Sequence of chain 1.A:
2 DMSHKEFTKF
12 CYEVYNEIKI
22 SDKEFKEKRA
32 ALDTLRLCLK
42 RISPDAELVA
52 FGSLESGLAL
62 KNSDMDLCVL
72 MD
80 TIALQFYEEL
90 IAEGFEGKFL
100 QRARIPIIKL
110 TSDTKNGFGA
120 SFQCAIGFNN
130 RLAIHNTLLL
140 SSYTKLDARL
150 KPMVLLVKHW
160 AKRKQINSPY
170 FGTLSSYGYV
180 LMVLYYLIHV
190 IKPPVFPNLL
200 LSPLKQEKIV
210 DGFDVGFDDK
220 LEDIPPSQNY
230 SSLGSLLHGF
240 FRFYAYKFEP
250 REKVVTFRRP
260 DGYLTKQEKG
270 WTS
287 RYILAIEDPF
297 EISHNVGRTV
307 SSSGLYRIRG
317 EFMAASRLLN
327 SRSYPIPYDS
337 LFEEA

A small-molecule ligand and the protein it binds are described below.
Small molecule (SMILES): Nc1ncnc2c1ncn2[C@@H]1O[C@H](CO)[C@@H](O[P](=O)(O)OC[C@H]2O[C@@H](n3ccc(=O)[nH]c3=O)[C@H](O)[C@@H]2O)[C@H]1O

Binding-site contacts:
Ligand atom C2' contacts residue TYR176 of chain 1.A at 4.0 Å (hydrophobic).
Ligand atom C2' contacts residue ASN135 of chain 1.A at 3.1 Å.
Ligand atom C1' contacts residue PHE52 of chain 1.A at 4.0 Å (hydrophobic).
Ligand atom O4 contacts residue VAL302 of chain 1.A at 3.8 Å.
Ligand atom C3' contacts residue TYR176 of chain 1.A at 3.8 Å (hydrophobic).
Ligand atom C6 contacts residue TYR176 of chain 1.A at 3.8 Å (hydrophobic).
Ligand atom C5' contacts residue ASP67 of chain 1.A at 4.0 Å.
Ligand atom O2' contacts residue ASN135 of chain 1.A at 2.5 Å (h-bond).
Ligand atom O2 contacts residue ALA132 of chain 1.A at 4.0 Å.
Ligand atom C2 contacts residue TYR176 of chain 1.A at 3.8 Å (hydrophobic).
Ligand atom OP2 contacts residue SER175 of chain 1.A at 3.3 Å (h-bond).
Ligand atom N1 contacts residue ALA132 of chain 1.A at 4.0 Å.
Ligand atom C5 contacts residue TYR176 of chain 1.A at 3.5 Å (hydrophobic).
Ligand atom C2 contacts residue ASN129 of chain 1.A at 3.1 Å.
Ligand atom N1 contacts residue ASN129 of chain 1.A at 2.9 Å (h-bond).
Ligand atom O4' contacts residue PHE52 of chain 1.A at 3.5 Å.
Ligand atom O5' contacts residue SER174 of chain 1.A at 3.7 Å.
Ligand atom C2 contacts residue PHE52 of chain 1.A at 3.7 Å (hydrophobic).
Ligand atom O5' contacts residue PRO168 of chain 1.A at 3.9 Å.
Ligand atom O2' contacts residue ASP67 of chain 1.A at 2.9 Å (salt-bridge).
Ligand atom C4' contacts residue GLY53 of chain 1.A at 3.9 Å.
Ligand atom N3 contacts residue TYR176 of chain 1.A at 3.5 Å.
Ligand atom N1 contacts residue TYR176 of chain 1.A at 3.9 Å.
Ligand atom OP2 contacts residue SER174 of chain 1.A at 3.5 Å.
Ligand atom O2' contacts residue PHE52 of chain 1.A at 3.6 Å.
Ligand atom C4' contacts residue PHE52 of chain 1.A at 4.0 Å (hydrophobic).
Ligand atom O2 contacts residue ASN135 of chain 1.A at 2.8 Å (h-bond).
Ligand atom O3' contacts residue GLY53 of chain 1.A at 3.5 Å.
Ligand atom C2 contacts residue ASN135 of chain 1.A at 3.8 Å.
Ligand atom O2' contacts residue THR136 of chain 1.A at 3.2 Å (h-bond).
Ligand atom O4 contacts residue HIS300 of chain 1.A at 3.1 Å (h-bond).
Ligand atom O3' contacts residue TYR176 of chain 1.A at 3.9 Å.
Ligand atom OP2 contacts residue TYR176 of chain 1.A at 3.1 Å (h-bond).
Ligand atom O4 contacts residue TYR176 of chain 1.A at 3.9 Å.
Ligand atom O2' contacts residue ALA132 of chain 1.A at 3.4 Å (h-bond).
Ligand atom N3 contacts residue PHE52 of chain 1.A at 4.0 Å.
Ligand atom C2' contacts residue ASP67 of chain 1.A at 4.0 Å.
Ligand atom C4 contacts residue TYR176 of chain 1.A at 3.4 Å (hydrophobic).
Ligand atom O5' contacts residue TYR176 of chain 1.A at 3.8 Å.
Ligand atom OP1 contacts residue SER175 of chain 1.A at 3.6 Å.